Sequence of chain 1.B:
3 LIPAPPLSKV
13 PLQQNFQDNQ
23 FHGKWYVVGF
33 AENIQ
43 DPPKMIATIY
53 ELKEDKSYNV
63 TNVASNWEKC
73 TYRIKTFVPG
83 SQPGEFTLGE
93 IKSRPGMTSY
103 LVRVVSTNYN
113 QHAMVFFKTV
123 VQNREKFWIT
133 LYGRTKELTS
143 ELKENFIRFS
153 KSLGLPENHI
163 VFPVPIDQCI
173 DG

A protein and the small-molecule ligand that binds it are described below.
Small molecule (SMILES): O=C(CC(O)(CC(=O)NCCCCNCCCNC(=O)c1ccc(O)c(O)c1)C(=O)O)NCCCCNCCCNC(=O)c1ccc(O)c(O)c1

Binding-site contacts:
Ligand atom CAQ contacts residue PHE164 of chain 1.B at 3.4 Å (hydrophobic).
Ligand atom NAT contacts residue GA1 of chain 1.K at 4.4 Å.
Ligand atom CAV contacts residue GA1 of chain 1.J at 4.1 Å.
Ligand atom CAR contacts residue PRO165 of chain 1.B at 4.3 Å (hydrophobic).
Ligand atom CAV contacts residue GLU139 of chain 1.B at 3.3 Å.
Ligand atom CAZ contacts residue GA1 of chain 1.J at 4.4 Å.
Ligand atom CAU contacts residue GA1 of chain 1.K at 3.1 Å.
Ligand atom CAQ contacts residue VAL166 of chain 1.B at 4.3 Å (hydrophobic).
Ligand atom CBW contacts residue GA1 of chain 1.J at 3.2 Å.
Ligand atom OAY contacts residue GA1 of chain 1.J at 2.3 Å.
Ligand atom CAM contacts residue PRO44 of chain 1.B at 3.8 Å (hydrophobic).
Ligand atom NAO contacts residue PRO44 of chain 1.B at 4.4 Å.
Ligand atom CAU contacts residue PRO167 of chain 1.B at 4.4 Å (hydrophobic).
Ligand atom CAU contacts residue GLU139 of chain 1.B at 3.3 Å.
Ligand atom CAP contacts residue PHE164 of chain 1.B at 3.8 Å (hydrophobic).
Ligand atom OAX contacts residue PRO167 of chain 1.B at 3.8 Å.
Ligand atom OAY contacts residue GLU139 of chain 1.B at 3.3 Å (salt-bridge).
Ligand atom OBX contacts residue GLU139 of chain 1.B at 3.1 Å (salt-bridge).
Ligand atom CAS contacts residue PRO167 of chain 1.B at 4.0 Å (hydrophobic).
Ligand atom NAO contacts residue PHE164 of chain 1.B at 3.8 Å.
Ligand atom CAV contacts residue GA1 of chain 1.K at 3.4 Å.
Ligand atom OAY contacts residue F8W1 of chain 1.I at 3.6 Å.
Ligand atom CAR contacts residue PHE164 of chain 1.B at 3.6 Å (hydrophobic).
Ligand atom CBW contacts residue GLU139 of chain 1.B at 3.6 Å.
Ligand atom CAU contacts residue F8W1 of chain 1.I at 4.3 Å.
Ligand atom OBX contacts residue GA1 of chain 1.J at 2.5 Å.
Ligand atom OBY contacts residue GA1 of chain 1.J at 4.5 Å.
Ligand atom CAQ contacts residue PRO165 of chain 1.B at 4.5 Å (hydrophobic).
Ligand atom OBY contacts residue LYS145 of chain 1.B at 4.0 Å.
Ligand atom OAY contacts residue GA1 of chain 1.K at 2.3 Å.
Ligand atom OAX contacts residue F8W1 of chain 1.I at 3.2 Å (h-bond).
Ligand atom CAS contacts residue PHE164 of chain 1.B at 4.3 Å (hydrophobic).
Ligand atom OAX contacts residue GLU139 of chain 1.B at 2.9 Å (salt-bridge).
Ligand atom CAW contacts residue GLU139 of chain 1.B at 3.8 Å.
Ligand atom NBB contacts residue GA1 of chain 1.J at 3.9 Å.
Ligand atom CAS contacts residue PRO165 of chain 1.B at 3.8 Å (hydrophobic).
Ligand atom CAZ contacts residue GA1 of chain 1.K at 4.3 Å.
Ligand atom CAW contacts residue GA1 of chain 1.K at 3.4 Å.
Ligand atom OAX contacts residue GA1 of chain 1.K at 2.3 Å.
Ligand atom CAW contacts residue GA1 of chain 1.J at 3.2 Å.